Binding-site contacts:
Ligand atom N2 contacts residue MET118 of chain 35.E at 3.9 Å.
Ligand atom C7 contacts residue ASN67 of chain 35.E at 3.6 Å.
Ligand atom O5 contacts residue ASN67 of chain 35.E at 2.4 Å (h-bond).
Ligand atom C7 contacts residue PHE90 of chain 35.E at 4.1 Å (hydrophobic).
Ligand atom O7 contacts residue ARG89 of chain 35.E at 3.8 Å.
Ligand atom C8 contacts residue ASN67 of chain 35.E at 3.9 Å.
Ligand atom O7 contacts residue ASN67 of chain 35.E at 4.5 Å.
Ligand atom C2 contacts residue ASN67 of chain 35.E at 2.5 Å.
Ligand atom C1 contacts residue ASN67 of chain 35.E at 1.4 Å.
Ligand atom C7 contacts residue MET118 of chain 35.E at 4.1 Å (hydrophobic).
Ligand atom C5 contacts residue ASN67 of chain 35.E at 3.7 Å.
Ligand atom N2 contacts residue ASN67 of chain 35.E at 2.9 Å (h-bond).
Ligand atom O7 contacts residue PHE90 of chain 35.E at 3.4 Å.
Ligand atom C3 contacts residue ASN67 of chain 35.E at 3.8 Å.
Ligand atom O7 contacts residue MET118 of chain 35.E at 3.4 Å.
Ligand atom C4 contacts residue ASN67 of chain 35.E at 4.2 Å.

The small molecule below binds the protein below.
Small molecule (SMILES): CC(=O)N[C@@H]1[C@@H](O)[C@H](O)[C@@H](CO)O[C@H]1O

Sequence of chain 35.E:
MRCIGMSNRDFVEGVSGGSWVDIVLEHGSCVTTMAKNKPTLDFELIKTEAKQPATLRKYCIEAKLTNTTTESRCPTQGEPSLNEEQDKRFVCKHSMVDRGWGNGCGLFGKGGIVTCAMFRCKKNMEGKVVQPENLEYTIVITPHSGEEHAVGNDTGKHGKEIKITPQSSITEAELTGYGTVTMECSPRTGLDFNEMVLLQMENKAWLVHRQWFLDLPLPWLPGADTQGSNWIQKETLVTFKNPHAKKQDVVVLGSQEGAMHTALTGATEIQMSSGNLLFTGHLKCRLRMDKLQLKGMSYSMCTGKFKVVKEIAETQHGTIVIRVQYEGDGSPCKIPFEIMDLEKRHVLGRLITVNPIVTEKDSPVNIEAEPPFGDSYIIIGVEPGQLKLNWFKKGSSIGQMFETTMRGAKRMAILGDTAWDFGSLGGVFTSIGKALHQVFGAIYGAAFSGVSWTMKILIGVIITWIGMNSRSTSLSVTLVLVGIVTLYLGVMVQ